Sequence of chain 1.CA:
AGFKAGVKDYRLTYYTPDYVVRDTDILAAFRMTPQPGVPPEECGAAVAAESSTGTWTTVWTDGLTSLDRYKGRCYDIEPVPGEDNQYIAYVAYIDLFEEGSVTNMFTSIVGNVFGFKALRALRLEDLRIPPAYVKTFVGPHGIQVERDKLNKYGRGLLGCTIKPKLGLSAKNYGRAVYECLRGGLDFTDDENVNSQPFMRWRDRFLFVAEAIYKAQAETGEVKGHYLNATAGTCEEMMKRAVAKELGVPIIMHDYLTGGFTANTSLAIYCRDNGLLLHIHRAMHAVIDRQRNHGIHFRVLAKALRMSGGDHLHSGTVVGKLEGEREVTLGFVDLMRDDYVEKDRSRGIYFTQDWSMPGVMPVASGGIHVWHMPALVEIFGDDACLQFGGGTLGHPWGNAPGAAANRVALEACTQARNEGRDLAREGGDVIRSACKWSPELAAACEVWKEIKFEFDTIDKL

Sequence of chain 1.U:
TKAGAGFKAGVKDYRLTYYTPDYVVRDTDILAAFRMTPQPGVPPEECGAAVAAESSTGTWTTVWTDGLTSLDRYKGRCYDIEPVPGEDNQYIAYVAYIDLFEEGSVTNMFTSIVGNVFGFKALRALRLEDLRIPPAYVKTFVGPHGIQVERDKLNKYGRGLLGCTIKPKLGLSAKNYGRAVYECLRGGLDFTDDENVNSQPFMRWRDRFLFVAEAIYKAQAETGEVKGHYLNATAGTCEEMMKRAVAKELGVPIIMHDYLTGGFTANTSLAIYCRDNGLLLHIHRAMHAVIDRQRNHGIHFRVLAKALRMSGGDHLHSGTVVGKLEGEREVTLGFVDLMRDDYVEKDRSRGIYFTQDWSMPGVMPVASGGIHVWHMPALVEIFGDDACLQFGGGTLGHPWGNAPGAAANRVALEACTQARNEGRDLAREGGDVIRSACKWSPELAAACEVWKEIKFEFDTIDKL

A small-molecule ligand and the protein it binds are described below.
Small molecule (SMILES): O=C(O)[C@@](O)(COP(=O)(O)O)[C@H](O)[C@H](O)COP(=O)(O)O

Binding-site contacts:
Ligand atom C contacts residue MG1 of chain 1.QC at 2.9 Å.
Ligand atom C3 contacts residue KCX201 of chain 1.CA at 3.2 Å.
Ligand atom O3 contacts residue HIS294 of chain 1.CA at 2.9 Å (h-bond).
Ligand atom O2 contacts residue THR173 of chain 1.CA at 2.8 Å (h-bond).
Ligand atom O6 contacts residue LYS175 of chain 1.CA at 3.4 Å (salt-bridge).
Ligand atom P1 contacts residue THR65 of chain 1.U at 3.5 Å.
Ligand atom O2 contacts residue MG1 of chain 1.QC at 2.3 Å.
Ligand atom O1 contacts residue LYS175 of chain 1.CA at 3.3 Å (salt-bridge).
Ligand atom O2 contacts residue KCX201 of chain 1.CA at 3.1 Å (h-bond).
Ligand atom O4P contacts residue SER379 of chain 1.CA at 3.3 Å (h-bond).
Ligand atom O4 contacts residue SER379 of chain 1.CA at 2.8 Å (h-bond).
Ligand atom O7 contacts residue LYS334 of chain 1.CA at 2.9 Å (salt-bridge).
Ligand atom O6 contacts residue MG1 of chain 1.QC at 2.2 Å.
Ligand atom O3P contacts residue THR65 of chain 1.U at 2.5 Å (h-bond).
Ligand atom C2 contacts residue MG1 of chain 1.QC at 2.8 Å.
Ligand atom O4P contacts residue HIS327 of chain 1.CA at 2.8 Å (h-bond).
Ligand atom O6 contacts residue GLU204 of chain 1.CA at 3.2 Å (salt-bridge).
Ligand atom O6 contacts residue ASP203 of chain 1.CA at 3.1 Å (salt-bridge).
Ligand atom C3 contacts residue MG1 of chain 1.QC at 3.0 Å.
Ligand atom O3P contacts residue LYS175 of chain 1.CA at 3.4 Å.
Ligand atom O3 contacts residue KCX201 of chain 1.CA at 2.6 Å (h-bond).
Ligand atom O7 contacts residue GLU60 of chain 1.U at 3.3 Å (salt-bridge).
Ligand atom O1P contacts residue GLY403 of chain 1.CA at 2.8 Å (h-bond).
Ligand atom O6 contacts residue LYS177 of chain 1.CA at 2.7 Å (salt-bridge).
Ligand atom O3 contacts residue MG1 of chain 1.QC at 2.2 Å.
Ligand atom O4 contacts residue GLY380 of chain 1.CA at 3.3 Å (h-bond).
Ligand atom O2P contacts residue LYS334 of chain 1.CA at 2.9 Å (salt-bridge).
Ligand atom O2 contacts residue ASP203 of chain 1.CA at 3.4 Å (salt-bridge).
Ligand atom O5P contacts residue ARG295 of chain 1.CA at 2.9 Å (salt-bridge).
Ligand atom O6 contacts residue ASN123 of chain 1.U at 3.0 Å (h-bond).
Ligand atom O2P contacts residue GLY381 of chain 1.CA at 2.9 Å (h-bond).
Ligand atom O6P contacts residue ARG295 of chain 1.CA at 2.9 Å (salt-bridge).
Ligand atom O2P contacts residue TRP66 of chain 1.U at 3.2 Å.
Ligand atom O2 contacts residue LYS175 of chain 1.CA at 3.1 Å (salt-bridge).
Ligand atom O2P contacts residue THR65 of chain 1.U at 3.4 Å (h-bond).
Ligand atom O3 contacts residue GLU204 of chain 1.CA at 2.9 Å (salt-bridge).
Ligand atom C contacts residue LYS175 of chain 1.CA at 3.5 Å.
Ligand atom O2P contacts residue GLY380 of chain 1.CA at 3.4 Å.
Ligand atom O5 contacts residue LEU335 of chain 1.CA at 3.5 Å.
Ligand atom O3P contacts residue GLY404 of chain 1.CA at 2.8 Å (h-bond).